Sequence of chain 1.C:
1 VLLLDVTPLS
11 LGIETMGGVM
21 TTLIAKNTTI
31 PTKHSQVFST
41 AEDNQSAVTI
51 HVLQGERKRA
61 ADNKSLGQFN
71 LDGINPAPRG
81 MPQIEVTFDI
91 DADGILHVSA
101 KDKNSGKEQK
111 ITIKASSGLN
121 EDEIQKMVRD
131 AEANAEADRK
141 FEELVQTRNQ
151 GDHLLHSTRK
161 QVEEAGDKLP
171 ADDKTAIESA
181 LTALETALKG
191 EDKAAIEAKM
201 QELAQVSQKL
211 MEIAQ

A small-molecule ligand and the protein it binds are described below.
Small molecule (SMILES): CC(C)C[C@H](NC(=O)[C@H](CC(C)C)NC(=O)[C@H](CCCN=C(N)N)NC(=O)[C@@H](N)CC(N)=O)C(=O)N[C@@H](CC(C)C)C(=O)N[C@H](C(=O)NCC(=O)O)[C@@H](C)O

Binding-site contacts:
Ligand atom NH1 contacts residue GLN83 of chain 1.C at 3.5 Å (h-bond).
Ligand atom OXT contacts residue ALA47 of chain 1.C at 2.7 Å (h-bond).
Ligand atom O contacts residue GLN45 of chain 1.C at 3.0 Å (h-bond).
Ligand atom CA contacts residue SER39 of chain 1.C at 3.2 Å.
Ligand atom N contacts residue GLN45 of chain 1.C at 3.6 Å (h-bond).
Ligand atom CG contacts residue PHE38 of chain 1.C at 3.8 Å (hydrophobic).
Ligand atom O contacts residue ALA41 of chain 1.C at 3.1 Å (h-bond).
Ligand atom O contacts residue PHE38 of chain 1.C at 3.3 Å.
Ligand atom CD contacts residue VAL37 of chain 1.C at 3.9 Å (hydrophobic).
Ligand atom NH2 contacts residue VAL37 of chain 1.C at 3.7 Å.
Ligand atom CD1 contacts residue THR21 of chain 1.C at 3.7 Å.
Ligand atom CD1 contacts residue PHE38 of chain 1.C at 3.8 Å (hydrophobic).
Ligand atom CB contacts residue PHE38 of chain 1.C at 3.9 Å (hydrophobic).
Ligand atom CD1 contacts residue HIS153 of chain 1.C at 3.9 Å.
Ligand atom OXT contacts residue GLN45 of chain 1.C at 3.9 Å.
Ligand atom O contacts residue GLN45 of chain 1.C at 3.9 Å.
Ligand atom CD2 contacts residue ILE13 of chain 1.C at 3.8 Å (hydrophobic).
Ligand atom O contacts residue VAL48 of chain 1.C at 3.5 Å.
Ligand atom O contacts residue THR49 of chain 1.C at 3.0 Å (h-bond).
Ligand atom CB contacts residue ALA41 of chain 1.C at 3.8 Å (hydrophobic).
Ligand atom CA contacts residue THR49 of chain 1.C at 3.7 Å.
Ligand atom CG contacts residue VAL37 of chain 1.C at 3.5 Å (hydrophobic).
Ligand atom CB contacts residue SER39 of chain 1.C at 3.7 Å.
Ligand atom CG2 contacts residue ALA41 of chain 1.C at 3.9 Å (hydrophobic).
Ligand atom CD2 contacts residue GLU14 of chain 1.C at 3.4 Å.
Ligand atom C contacts residue ALA47 of chain 1.C at 3.6 Å (hydrophobic).
Ligand atom O contacts residue THR15 of chain 1.C at 3.3 Å.
Ligand atom N contacts residue SER39 of chain 1.C at 2.8 Å (h-bond).
Ligand atom O contacts residue SER39 of chain 1.C at 3.0 Å (h-bond).
Ligand atom O contacts residue MET16 of chain 1.C at 2.9 Å (h-bond).
Ligand atom CD2 contacts residue SER39 of chain 1.C at 3.9 Å.
Ligand atom CZ contacts residue VAL37 of chain 1.C at 3.6 Å (hydrophobic).
Ligand atom C contacts residue GLN45 of chain 1.C at 3.5 Å.
Ligand atom CB contacts residue VAL48 of chain 1.C at 3.7 Å (hydrophobic).
Ligand atom CD2 contacts residue THR40 of chain 1.C at 3.5 Å.
Ligand atom C contacts residue SER39 of chain 1.C at 3.5 Å.
Ligand atom O contacts residue THR40 of chain 1.C at 3.8 Å.
Ligand atom CD1 contacts residue ILE50 of chain 1.C at 3.8 Å (hydrophobic).
Ligand atom NE contacts residue VAL37 of chain 1.C at 3.6 Å.
Ligand atom CA contacts residue ALA47 of chain 1.C at 3.7 Å (hydrophobic).